Sequence of chain 1.F:
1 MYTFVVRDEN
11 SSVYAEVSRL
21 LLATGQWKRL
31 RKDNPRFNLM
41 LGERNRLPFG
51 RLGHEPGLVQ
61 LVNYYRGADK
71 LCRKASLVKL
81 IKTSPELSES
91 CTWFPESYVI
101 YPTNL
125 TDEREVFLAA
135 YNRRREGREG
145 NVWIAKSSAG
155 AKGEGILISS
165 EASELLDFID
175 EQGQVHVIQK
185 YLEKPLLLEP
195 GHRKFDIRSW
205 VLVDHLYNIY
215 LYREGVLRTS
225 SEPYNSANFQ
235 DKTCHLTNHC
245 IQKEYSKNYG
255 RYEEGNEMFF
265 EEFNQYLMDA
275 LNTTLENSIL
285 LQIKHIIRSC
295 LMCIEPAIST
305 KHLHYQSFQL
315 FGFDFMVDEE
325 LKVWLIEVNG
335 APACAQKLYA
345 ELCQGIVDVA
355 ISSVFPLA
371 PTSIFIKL

The small molecule below binds the protein below.
Small molecule (SMILES): Nc1ncnc2c1ncn2[C@@H]1O[C@H](CO[P](=O)(O)O[P](=O)(O)CP(=O)(O)O)[C@@H](O)[C@H]1O

Binding-site contacts:
Ligand atom C2 contacts residue LYS198 of chain 1.F at 3.4 Å.
Ligand atom N3 contacts residue LYS198 of chain 1.F at 3.3 Å (salt-bridge).
Ligand atom O3' contacts residue THR241 of chain 1.F at 2.5 Å (h-bond).
Ligand atom N6 contacts residue GLN183 of chain 1.F at 3.5 Å.
Ligand atom N6 contacts residue TYR185 of chain 1.F at 3.6 Å.
Ligand atom C3' contacts residue THR241 of chain 1.F at 3.7 Å.
Ligand atom N6 contacts residue LYS184 of chain 1.F at 2.8 Å (salt-bridge).
Ligand atom O2G contacts residue GLU331 of chain 1.F at 2.0 Å (salt-bridge).
Ligand atom O2G contacts residue ASP318 of chain 1.F at 3.7 Å.
Ligand atom O2G contacts residue MG1 of chain 1.X at 2.7 Å.
Ligand atom PG contacts residue GLU331 of chain 1.F at 3.0 Å.
Ligand atom N1 contacts residue TYR185 of chain 1.F at 3.5 Å.
Ligand atom N7 contacts residue LYS150 of chain 1.F at 3.1 Å (salt-bridge).
Ligand atom O1B contacts residue GLU331 of chain 1.F at 2.8 Å (salt-bridge).
Ligand atom O1A contacts residue ILE330 of chain 1.F at 3.2 Å.
Ligand atom C3B contacts residue LYS74 of chain 1.F at 3.4 Å.
Ligand atom PB contacts residue GLU331 of chain 1.F at 3.5 Å.
Ligand atom O1G contacts residue ASN333 of chain 1.F at 2.7 Å (h-bond).
Ligand atom O3A contacts residue LYS74 of chain 1.F at 3.3 Å (salt-bridge).
Ligand atom C8 contacts residue LYS150 of chain 1.F at 3.6 Å.
Ligand atom O1A contacts residue GLU331 of chain 1.F at 3.3 Å (salt-bridge).
Ligand atom O1B contacts residue ASP318 of chain 1.F at 3.8 Å.
Ligand atom O1A contacts residue LYS74 of chain 1.F at 3.5 Å (salt-bridge).
Ligand atom N7 contacts residue ILE148 of chain 1.F at 3.8 Å.
Ligand atom PG contacts residue ASN333 of chain 1.F at 3.0 Å.
Ligand atom O1B contacts residue MG1 of chain 1.X at 2.7 Å.
Ligand atom C3B contacts residue GLU331 of chain 1.F at 2.9 Å.
Ligand atom O2B contacts residue ASN242 of chain 1.F at 2.6 Å (h-bond).
Ligand atom C6 contacts residue LEU186 of chain 1.F at 3.7 Å (hydrophobic).
Ligand atom C2 contacts residue TYR185 of chain 1.F at 3.3 Å (hydrophobic).
Ligand atom O2' contacts residue THR241 of chain 1.F at 2.7 Å (h-bond).
Ligand atom C2 contacts residue LEU186 of chain 1.F at 3.4 Å (hydrophobic).
Ligand atom O3G contacts residue ASN333 of chain 1.F at 3.6 Å (h-bond).
Ligand atom O1G contacts residue GLU331 of chain 1.F at 2.6 Å (salt-bridge).
Ligand atom N3 contacts residue TYR185 of chain 1.F at 3.3 Å.
Ligand atom O2A contacts residue LYS150 of chain 1.F at 3.3 Å.
Ligand atom C2' contacts residue THR241 of chain 1.F at 3.7 Å.
Ligand atom O2G contacts residue ASN333 of chain 1.F at 2.5 Å (h-bond).
Ligand atom C8 contacts residue ILE148 of chain 1.F at 3.7 Å (hydrophobic).
Ligand atom N1 contacts residue LEU186 of chain 1.F at 2.9 Å (h-bond).